Binding-site contacts:
Ligand atom C3 contacts residue ASN657 of chain 1.A at 3.8 Å.
Ligand atom O7 contacts residue ASN657 of chain 1.A at 3.5 Å (h-bond).
Ligand atom C7 contacts residue ASN657 of chain 1.A at 3.4 Å.
Ligand atom N2 contacts residue ASN657 of chain 1.A at 2.9 Å (h-bond).
Ligand atom C5 contacts residue ASN657 of chain 1.A at 3.7 Å.
Ligand atom C2 contacts residue ASN657 of chain 1.A at 2.5 Å.
Ligand atom C1 contacts residue ASN657 of chain 1.A at 1.4 Å.
Ligand atom C8 contacts residue ASN657 of chain 1.A at 4.5 Å.
Ligand atom C4 contacts residue ASN657 of chain 1.A at 4.2 Å.
Ligand atom O5 contacts residue ASN657 of chain 1.A at 2.4 Å (h-bond).

A protein and the small-molecule ligand that binds it are described below.
Small molecule (SMILES): CC(=O)N[C@@H]1[C@@H](O)[C@H](O)[C@@H](CO)O[C@H]1O

Sequence of chain 1.A:
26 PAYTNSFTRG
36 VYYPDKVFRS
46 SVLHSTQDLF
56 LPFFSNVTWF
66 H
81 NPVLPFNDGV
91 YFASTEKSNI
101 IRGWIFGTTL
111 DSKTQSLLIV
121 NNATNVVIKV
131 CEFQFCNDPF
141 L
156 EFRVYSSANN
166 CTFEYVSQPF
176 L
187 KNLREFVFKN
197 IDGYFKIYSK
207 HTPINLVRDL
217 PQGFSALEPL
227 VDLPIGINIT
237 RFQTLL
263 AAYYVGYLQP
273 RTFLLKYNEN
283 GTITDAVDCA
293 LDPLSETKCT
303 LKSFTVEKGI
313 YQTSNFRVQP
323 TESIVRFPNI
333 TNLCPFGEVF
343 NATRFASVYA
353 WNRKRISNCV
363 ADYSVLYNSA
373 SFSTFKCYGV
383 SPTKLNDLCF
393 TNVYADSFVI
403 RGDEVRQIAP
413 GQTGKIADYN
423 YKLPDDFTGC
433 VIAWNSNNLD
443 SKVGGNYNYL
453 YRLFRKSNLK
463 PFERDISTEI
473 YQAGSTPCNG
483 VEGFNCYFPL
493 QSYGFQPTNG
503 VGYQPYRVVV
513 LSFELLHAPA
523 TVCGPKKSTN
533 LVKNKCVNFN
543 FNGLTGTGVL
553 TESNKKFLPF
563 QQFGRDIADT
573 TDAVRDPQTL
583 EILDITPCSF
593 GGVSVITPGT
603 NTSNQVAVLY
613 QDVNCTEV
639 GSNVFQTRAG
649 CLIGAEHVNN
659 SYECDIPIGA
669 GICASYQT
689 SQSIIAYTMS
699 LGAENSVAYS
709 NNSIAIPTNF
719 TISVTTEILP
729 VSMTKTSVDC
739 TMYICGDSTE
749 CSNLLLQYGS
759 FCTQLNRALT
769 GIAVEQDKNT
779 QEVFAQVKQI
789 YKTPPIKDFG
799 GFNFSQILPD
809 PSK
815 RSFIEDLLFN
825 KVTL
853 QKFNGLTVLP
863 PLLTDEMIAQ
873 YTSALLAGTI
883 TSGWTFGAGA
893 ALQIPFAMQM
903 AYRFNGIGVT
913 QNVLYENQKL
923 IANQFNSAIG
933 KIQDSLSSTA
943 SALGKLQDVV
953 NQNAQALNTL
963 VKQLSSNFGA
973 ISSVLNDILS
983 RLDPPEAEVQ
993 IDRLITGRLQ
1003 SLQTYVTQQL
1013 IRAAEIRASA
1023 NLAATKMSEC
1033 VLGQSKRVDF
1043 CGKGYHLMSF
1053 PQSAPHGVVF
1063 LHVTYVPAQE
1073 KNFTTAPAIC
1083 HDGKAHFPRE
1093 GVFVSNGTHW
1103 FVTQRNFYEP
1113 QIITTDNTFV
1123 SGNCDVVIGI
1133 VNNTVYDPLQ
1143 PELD